Binding-site contacts:
Ligand atom O1B contacts residue CYS24 of chain 1.B at 3.2 Å (h-bond).
Ligand atom O3' contacts residue THR42 of chain 1.B at 3.1 Å (h-bond).
Ligand atom C3' contacts residue THR42 of chain 1.B at 3.4 Å.
Ligand atom O2' contacts residue THR42 of chain 1.B at 3.3 Å (h-bond).
Ligand atom O1A contacts residue SER28 of chain 1.B at 2.7 Å (h-bond).
Ligand atom PB contacts residue MG1 of chain 1.N at 3.2 Å.
Ligand atom O3A contacts residue ARG23 of chain 1.B at 3.5 Å.
Ligand atom O1B contacts residue LYS26 of chain 1.B at 2.6 Å (salt-bridge).
Ligand atom O2G contacts residue ARG23 of chain 1.B at 3.3 Å.
Ligand atom O1A contacts residue SER27 of chain 1.B at 3.1 Å (h-bond).
Ligand atom O1B contacts residue GLY25 of chain 1.B at 3.4 Å (h-bond).
Ligand atom O1A contacts residue LYS26 of chain 1.B at 2.9 Å (salt-bridge).
Ligand atom C6 contacts residue HIS128 of chain 1.B at 3.3 Å.
Ligand atom O3A contacts residue CYS24 of chain 1.B at 3.2 Å (h-bond).
Ligand atom C8 contacts residue SER28 of chain 1.B at 3.1 Å.
Ligand atom C6 contacts residue ILE170 of chain 1.B at 3.4 Å (hydrophobic).
Ligand atom N3B contacts residue ARG23 of chain 1.B at 2.9 Å (salt-bridge).
Ligand atom O3' contacts residue LEU43 of chain 1.B at 3.1 Å (h-bond).
Ligand atom N7 contacts residue HIS128 of chain 1.B at 3.1 Å (h-bond).
Ligand atom O3G contacts residue LYS26 of chain 1.B at 2.6 Å (salt-bridge).
Ligand atom O3G contacts residue PRO68 of chain 1.B at 2.9 Å (h-bond).
Ligand atom O6 contacts residue HIS128 of chain 1.B at 2.6 Å (h-bond).
Ligand atom O2' contacts residue LEU43 of chain 1.B at 2.8 Å.
Ligand atom O2G contacts residue SER47 of chain 1.B at 2.8 Å (h-bond).
Ligand atom O5' contacts residue GLY25 of chain 1.B at 3.0 Å (h-bond).
Ligand atom O2B contacts residue SER27 of chain 1.B at 2.7 Å (h-bond).
Ligand atom N1 contacts residue LYS129 of chain 1.B at 3.4 Å.
Ligand atom PG contacts residue MG1 of chain 1.N at 2.9 Å.
Ligand atom N3B contacts residue MG1 of chain 1.N at 3.0 Å.
Ligand atom O1G contacts residue THR48 of chain 1.B at 3.1 Å (h-bond).
Ligand atom O2A contacts residue ARG23 of chain 1.B at 3.2 Å (salt-bridge).
Ligand atom O2B contacts residue MG1 of chain 1.N at 2.3 Å.
Ligand atom O6 contacts residue ILE170 of chain 1.B at 3.0 Å (h-bond).
Ligand atom PA contacts residue GLY25 of chain 1.B at 3.4 Å.
Ligand atom O1G contacts residue MG1 of chain 1.N at 2.0 Å.
Ligand atom O3A contacts residue GLY25 of chain 1.B at 3.0 Å (h-bond).
Ligand atom O2G contacts residue MG1 of chain 1.N at 3.4 Å.
Ligand atom O1A contacts residue GLY25 of chain 1.B at 2.9 Å.
Ligand atom O1G contacts residue GLU66 of chain 1.B at 2.9 Å (salt-bridge).
Ligand atom N2 contacts residue ASP131 of chain 1.B at 3.5 Å (salt-bridge).

Sequence of chain 1.B:
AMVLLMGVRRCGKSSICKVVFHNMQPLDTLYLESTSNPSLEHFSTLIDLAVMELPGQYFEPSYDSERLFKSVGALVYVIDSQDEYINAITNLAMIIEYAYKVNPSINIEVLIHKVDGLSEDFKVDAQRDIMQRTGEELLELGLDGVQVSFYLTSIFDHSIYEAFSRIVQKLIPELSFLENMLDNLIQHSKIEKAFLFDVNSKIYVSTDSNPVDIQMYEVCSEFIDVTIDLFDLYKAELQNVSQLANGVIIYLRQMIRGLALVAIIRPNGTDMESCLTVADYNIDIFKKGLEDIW

This small molecule binds to this protein.
Small molecule (SMILES): Nc1nc2c(ncn2[C@@H]2O[C@H](CO[P](=O)(O)O[P](=O)(O)NP(=O)(O)O)[C@@H](O)[C@H]2O)c(=O)[nH]1